The small molecule below binds the protein below.
Small molecule (SMILES): CC(=O)N[C@@H]1[C@@H](O)[C@H](O)[C@@H](CO)O[C@H]1O

Sequence of chain 2.A:
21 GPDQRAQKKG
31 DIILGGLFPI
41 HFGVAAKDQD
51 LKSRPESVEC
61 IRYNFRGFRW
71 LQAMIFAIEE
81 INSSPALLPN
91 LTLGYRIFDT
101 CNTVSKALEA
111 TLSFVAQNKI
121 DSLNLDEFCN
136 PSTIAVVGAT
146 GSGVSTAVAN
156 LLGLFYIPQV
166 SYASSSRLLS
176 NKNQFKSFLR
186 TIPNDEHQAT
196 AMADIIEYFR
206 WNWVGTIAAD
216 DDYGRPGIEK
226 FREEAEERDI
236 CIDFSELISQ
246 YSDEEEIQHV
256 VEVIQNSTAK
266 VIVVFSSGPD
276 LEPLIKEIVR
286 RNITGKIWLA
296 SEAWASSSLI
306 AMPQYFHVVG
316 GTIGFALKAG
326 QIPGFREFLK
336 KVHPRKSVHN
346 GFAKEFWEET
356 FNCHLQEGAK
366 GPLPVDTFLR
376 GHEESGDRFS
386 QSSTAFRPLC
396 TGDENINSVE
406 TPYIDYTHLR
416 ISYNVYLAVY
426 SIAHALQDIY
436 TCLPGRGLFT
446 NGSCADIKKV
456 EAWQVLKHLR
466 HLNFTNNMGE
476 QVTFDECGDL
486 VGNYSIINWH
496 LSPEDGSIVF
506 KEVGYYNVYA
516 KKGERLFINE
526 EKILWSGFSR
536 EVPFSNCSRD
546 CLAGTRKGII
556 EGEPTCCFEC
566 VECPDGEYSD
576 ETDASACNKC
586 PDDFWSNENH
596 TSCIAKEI

Binding-site contacts:
Ligand atom C4 contacts residue GLN476 of chain 2.A at 4.4 Å.
Ligand atom O3 contacts residue GLN476 of chain 2.A at 2.7 Å (h-bond).
Ligand atom C3 contacts residue GLN476 of chain 2.A at 4.0 Å.
Ligand atom O5 contacts residue ASN512 of chain 2.A at 4.1 Å.
Ligand atom O7 contacts residue GLN476 of chain 2.A at 3.4 Å (h-bond).
Ligand atom C8 contacts residue GLY487 of chain 2.A at 3.2 Å.
Ligand atom O6 contacts residue GLU475 of chain 2.A at 4.5 Å.
Ligand atom C7 contacts residue LYS323 of chain 2.A at 3.6 Å.
Ligand atom C7 contacts residue GLY487 of chain 2.A at 4.1 Å.
Ligand atom N2 contacts residue GLY487 of chain 2.A at 4.0 Å.
Ligand atom O4 contacts residue GLN476 of chain 2.A at 4.2 Å.
Ligand atom C8 contacts residue LYS323 of chain 2.A at 3.6 Å.
Ligand atom C8 contacts residue ASN488 of chain 2.A at 3.7 Å.
Ligand atom O5 contacts residue GLU475 of chain 2.A at 4.0 Å.
Ligand atom O3 contacts residue GLU475 of chain 2.A at 3.3 Å.
Ligand atom C2 contacts residue GLU475 of chain 2.A at 3.7 Å.
Ligand atom C3 contacts residue GLU475 of chain 2.A at 4.1 Å.
Ligand atom C1 contacts residue ASN512 of chain 2.A at 4.0 Å.
Ligand atom C5 contacts residue ASN488 of chain 2.A at 3.6 Å.
Ligand atom O7 contacts residue ASN471 of chain 2.A at 4.4 Å.
Ligand atom C8 contacts residue VAL486 of chain 2.A at 4.2 Å (hydrophobic).
Ligand atom O7 contacts residue LYS323 of chain 2.A at 3.2 Å (salt-bridge).
Ligand atom C8 contacts residue LEU485 of chain 2.A at 4.1 Å (hydrophobic).
Ligand atom O5 contacts residue ASN488 of chain 2.A at 2.4 Å (h-bond).
Ligand atom N2 contacts residue GLN476 of chain 2.A at 4.2 Å.
Ligand atom C4 contacts residue GLU475 of chain 2.A at 4.3 Å.
Ligand atom C7 contacts residue GLN476 of chain 2.A at 3.8 Å.
Ligand atom N2 contacts residue ASN488 of chain 2.A at 2.8 Å (h-bond).
Ligand atom C1 contacts residue GLU475 of chain 2.A at 4.2 Å.
Ligand atom C1 contacts residue ASN488 of chain 2.A at 1.4 Å.
Ligand atom C5 contacts residue ASN512 of chain 2.A at 3.9 Å.
Ligand atom C2 contacts residue ASN488 of chain 2.A at 2.4 Å.
Ligand atom O7 contacts residue GLU475 of chain 2.A at 3.1 Å.
Ligand atom C7 contacts residue GLU475 of chain 2.A at 4.1 Å.
Ligand atom C4 contacts residue ASN488 of chain 2.A at 4.2 Å.
Ligand atom C7 contacts residue ASN488 of chain 2.A at 3.8 Å.
Ligand atom C3 contacts residue ASN488 of chain 2.A at 3.7 Å.
Ligand atom O7 contacts residue VAL477 of chain 2.A at 4.0 Å.